This small molecule binds to this protein.
Small molecule (SMILES): O=c1[nH]c(=O)c2nn[nH]c2[nH]1

Sequence of chain 1.G:
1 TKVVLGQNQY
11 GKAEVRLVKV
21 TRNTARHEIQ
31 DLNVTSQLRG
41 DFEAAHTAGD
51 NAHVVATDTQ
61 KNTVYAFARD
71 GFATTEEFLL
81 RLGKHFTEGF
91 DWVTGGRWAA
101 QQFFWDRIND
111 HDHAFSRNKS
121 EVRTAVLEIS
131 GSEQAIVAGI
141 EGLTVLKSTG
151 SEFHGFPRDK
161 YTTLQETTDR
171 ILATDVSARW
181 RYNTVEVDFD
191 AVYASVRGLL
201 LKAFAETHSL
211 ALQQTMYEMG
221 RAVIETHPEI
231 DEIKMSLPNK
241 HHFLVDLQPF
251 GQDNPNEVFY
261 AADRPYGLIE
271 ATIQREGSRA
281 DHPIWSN

Sequence of chain 1.F:
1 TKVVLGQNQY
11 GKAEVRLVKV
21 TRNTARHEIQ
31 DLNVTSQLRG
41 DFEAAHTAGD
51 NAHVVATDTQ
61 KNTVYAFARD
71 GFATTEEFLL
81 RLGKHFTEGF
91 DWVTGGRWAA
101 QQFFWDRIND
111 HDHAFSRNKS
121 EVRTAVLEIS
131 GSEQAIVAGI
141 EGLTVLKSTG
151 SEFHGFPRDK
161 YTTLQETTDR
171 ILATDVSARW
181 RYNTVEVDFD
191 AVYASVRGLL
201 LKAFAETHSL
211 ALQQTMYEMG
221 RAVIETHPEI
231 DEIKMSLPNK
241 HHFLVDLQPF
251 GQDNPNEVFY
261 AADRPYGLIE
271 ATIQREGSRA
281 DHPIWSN

Binding-site contacts:
Ligand atom N3 contacts residue PHE153 of chain 1.F at 3.4 Å.
Ligand atom O6 contacts residue THR57 of chain 1.G at 3.7 Å.
Ligand atom C6 contacts residue VAL54 of chain 1.G at 3.9 Å (hydrophobic).
Ligand atom C2 contacts residue LEU212 of chain 1.F at 3.9 Å (hydrophobic).
Ligand atom O2 contacts residue LEU212 of chain 1.F at 2.8 Å (h-bond).
Ligand atom N3 contacts residue ARG170 of chain 1.F at 3.1 Å (salt-bridge).
Ligand atom N8 contacts residue LEU164 of chain 1.F at 3.9 Å.
Ligand atom C2 contacts residue ARG170 of chain 1.F at 3.6 Å.
Ligand atom N9 contacts residue ARG170 of chain 1.F at 3.8 Å.
Ligand atom C5 contacts residue PHE153 of chain 1.F at 3.2 Å (hydrophobic).
Ligand atom C4 contacts residue ARG170 of chain 1.F at 3.8 Å.
Ligand atom O2 contacts residue ALA211 of chain 1.F at 3.4 Å.
Ligand atom C6 contacts residue THR57 of chain 1.G at 4.0 Å.
Ligand atom C4 contacts residue PHE153 of chain 1.F at 3.3 Å (hydrophobic).
Ligand atom C5 contacts residue THR57 of chain 1.G at 3.9 Å.
Ligand atom N7 contacts residue ALA56 of chain 1.G at 3.6 Å.
Ligand atom N1 contacts residue PHE153 of chain 1.F at 3.4 Å.
Ligand atom O2 contacts residue GLN213 of chain 1.F at 3.6 Å.
Ligand atom O2 contacts residue PHE153 of chain 1.F at 3.6 Å.
Ligand atom C2 contacts residue ASN239 of chain 1.F at 4.0 Å.
Ligand atom O6 contacts residue TYR10 of chain 1.G at 3.4 Å.
Ligand atom O6 contacts residue VAL54 of chain 1.G at 3.2 Å.
Ligand atom C4 contacts residue ASN239 of chain 1.F at 4.1 Å.
Ligand atom N8 contacts residue ALA56 of chain 1.G at 3.9 Å.
Ligand atom C6 contacts residue GLN213 of chain 1.F at 3.7 Å.
Ligand atom C2 contacts residue PHE153 of chain 1.F at 3.3 Å (hydrophobic).
Ligand atom N7 contacts residue PHE153 of chain 1.F at 3.7 Å.
Ligand atom N9 contacts residue THR57 of chain 1.G at 4.0 Å.
Ligand atom N8 contacts residue PHE153 of chain 1.F at 3.5 Å.
Ligand atom N8 contacts residue THR57 of chain 1.G at 3.1 Å (h-bond).
Ligand atom N1 contacts residue GLN213 of chain 1.F at 3.0 Å (h-bond).
Ligand atom O6 contacts residue GLN213 of chain 1.F at 2.9 Å (h-bond).
Ligand atom O6 contacts residue PHE153 of chain 1.F at 4.0 Å.
Ligand atom N9 contacts residue PHE153 of chain 1.F at 3.4 Å.
Ligand atom N8 contacts residue ASP58 of chain 1.G at 4.1 Å.
Ligand atom C2 contacts residue GLN213 of chain 1.F at 3.8 Å.
Ligand atom N3 contacts residue ASN239 of chain 1.F at 3.6 Å (h-bond).
Ligand atom O2 contacts residue ARG170 of chain 1.F at 2.9 Å (salt-bridge).
Ligand atom N7 contacts residue THR57 of chain 1.G at 2.9 Å (h-bond).
Ligand atom C6 contacts residue PHE153 of chain 1.F at 3.5 Å (hydrophobic).